This protein binds this small molecule.
Small molecule (SMILES): CC(C)(C)C(=O)N[C@@H](C(=O)NO)c1ccc(-c2cc(F)c(F)c(F)c2)cc1

Sequence of chain 1.K:
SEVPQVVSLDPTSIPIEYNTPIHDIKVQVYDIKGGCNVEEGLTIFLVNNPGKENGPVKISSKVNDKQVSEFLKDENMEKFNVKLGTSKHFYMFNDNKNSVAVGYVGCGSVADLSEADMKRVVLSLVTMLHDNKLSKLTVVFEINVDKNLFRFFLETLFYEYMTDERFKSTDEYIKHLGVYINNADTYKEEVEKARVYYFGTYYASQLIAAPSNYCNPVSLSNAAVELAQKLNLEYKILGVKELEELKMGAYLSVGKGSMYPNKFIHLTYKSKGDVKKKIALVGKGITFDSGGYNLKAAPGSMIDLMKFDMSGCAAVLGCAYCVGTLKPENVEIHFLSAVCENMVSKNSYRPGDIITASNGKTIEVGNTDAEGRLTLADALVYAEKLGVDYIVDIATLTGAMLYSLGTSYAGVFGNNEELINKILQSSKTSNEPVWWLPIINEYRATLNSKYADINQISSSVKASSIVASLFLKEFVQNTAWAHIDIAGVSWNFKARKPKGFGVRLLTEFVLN

Binding-site contacts:
Ligand atom C contacts residue ASP378 of chain 1.K at 3.1 Å.
Ligand atom C contacts residue ZN1 of chain 1.KD at 2.9 Å.
Ligand atom O contacts residue ZN1 of chain 1.KD at 2.2 Å.
Ligand atom NAP contacts residue LEU406 of chain 1.K at 3.3 Å (h-bond).
Ligand atom FAG contacts residue SER310 of chain 1.K at 3.7 Å.
Ligand atom NAP contacts residue ZN1 of chain 1.ID at 2.9 Å.
Ligand atom CAU contacts residue ALA496 of chain 1.K at 3.7 Å (hydrophobic).
Ligand atom NAP contacts residue CO31 of chain 1.JD at 2.7 Å (h-bond).
Ligand atom OAF contacts residue ASP378 of chain 1.K at 2.9 Å (salt-bridge).
Ligand atom FAI contacts residue MET311 of chain 1.K at 3.3 Å.
Ligand atom CA contacts residue LEU406 of chain 1.K at 3.2 Å (hydrophobic).
Ligand atom CAM contacts residue GLY408 of chain 1.K at 3.5 Å.
Ligand atom CAU contacts residue LEU411 of chain 1.K at 3.5 Å (hydrophobic).
Ligand atom CAV contacts residue GLY408 of chain 1.K at 3.6 Å.
Ligand atom FAG contacts residue GLY309 of chain 1.K at 3.2 Å.
Ligand atom FAI contacts residue PHE502 of chain 1.K at 3.1 Å.
Ligand atom FAG contacts residue MET311 of chain 1.K at 3.2 Å.
Ligand atom NAP contacts residue ASP378 of chain 1.K at 3.1 Å (salt-bridge).
Ligand atom CAO contacts residue ALA496 of chain 1.K at 3.6 Å (hydrophobic).
Ligand atom NAP contacts residue LYS293 of chain 1.K at 3.5 Å (salt-bridge).
Ligand atom CAX contacts residue LEU411 of chain 1.K at 3.7 Å (hydrophobic).
Ligand atom FAH contacts residue PHE502 of chain 1.K at 3.6 Å.
Ligand atom CAY contacts residue GLY408 of chain 1.K at 3.5 Å.
Ligand atom CAJ contacts residue GLY408 of chain 1.K at 3.6 Å.
Ligand atom OAF contacts residue ASP298 of chain 1.K at 3.1 Å (salt-bridge).
Ligand atom FAH contacts residue LEU411 of chain 1.K at 3.6 Å.
Ligand atom O contacts residue ASP298 of chain 1.K at 3.1 Å (salt-bridge).
Ligand atom OAE contacts residue THR407 of chain 1.K at 3.4 Å.
Ligand atom OAF contacts residue GLU380 of chain 1.K at 2.6 Å (salt-bridge).
Ligand atom O contacts residue LYS305 of chain 1.K at 2.9 Å (salt-bridge).
Ligand atom C contacts residue ZN1 of chain 1.ID at 3.7 Å.
Ligand atom FAH contacts residue ALA496 of chain 1.K at 2.9 Å.
Ligand atom OAF contacts residue LYS293 of chain 1.K at 3.1 Å (salt-bridge).
Ligand atom O contacts residue ASP378 of chain 1.K at 2.9 Å (salt-bridge).
Ligand atom OAE contacts residue GLY408 of chain 1.K at 3.4 Å (h-bond).
Ligand atom OAF contacts residue ZN1 of chain 1.KD at 2.2 Å.
Ligand atom CAL contacts residue GLY408 of chain 1.K at 3.7 Å.
Ligand atom OAF contacts residue ZN1 of chain 1.ID at 1.9 Å.
Ligand atom NAP contacts residue ZN1 of chain 1.KD at 2.9 Å.
Ligand atom OAF contacts residue CO31 of chain 1.JD at 3.0 Å (h-bond).